A protein and the small-molecule ligand that binds it are described below.
Small molecule (SMILES): CC1(C)CCC(Cc2cc(O)c(-c3ccccc3)c(=O)[nH]2)CC1

Binding-site contacts:
Ligand atom O1 contacts residue NAD1 of chain 2.C at 3.9 Å.
Ligand atom N contacts residue MET207 of chain 2.A at 3.3 Å (h-bond).
Ligand atom O1 contacts residue MET207 of chain 2.A at 3.8 Å.
Ligand atom C3 contacts residue PHE157 of chain 2.A at 4.0 Å (hydrophobic).
Ligand atom C11 contacts residue TYR166 of chain 2.A at 3.5 Å (hydrophobic).
Ligand atom C contacts residue TYR166 of chain 2.A at 3.4 Å (hydrophobic).
Ligand atom C14 contacts residue NAD1 of chain 2.C at 3.8 Å.
Ligand atom C5 contacts residue MET207 of chain 2.A at 3.9 Å (hydrophobic).
Ligand atom C13 contacts residue NAD1 of chain 2.C at 3.6 Å.
Ligand atom C5 contacts residue LEU226 of chain 2.A at 4.0 Å (hydrophobic).
Ligand atom O contacts residue TYR166 of chain 2.A at 2.5 Å (h-bond).
Ligand atom C2 contacts residue NAD1 of chain 2.C at 3.3 Å.
Ligand atom C19 contacts residue MET207 of chain 2.A at 4.1 Å (hydrophobic).
Ligand atom C8 contacts residue ALA165 of chain 2.A at 4.0 Å (hydrophobic).
Ligand atom C4 contacts residue MET207 of chain 2.A at 3.6 Å (hydrophobic).
Ligand atom C12 contacts residue NAD1 of chain 2.C at 3.8 Å.
Ligand atom N contacts residue NAD1 of chain 2.C at 3.4 Å (h-bond).
Ligand atom C15 contacts residue PHE105 of chain 2.A at 3.8 Å (hydrophobic).
Ligand atom C3 contacts residue MET207 of chain 2.A at 3.8 Å (hydrophobic).
Ligand atom C16 contacts residue PHE105 of chain 2.A at 3.8 Å (hydrophobic).
Ligand atom C9 contacts residue MET163 of chain 2.A at 3.7 Å (hydrophobic).
Ligand atom C8 contacts residue MET223 of chain 2.A at 4.0 Å (hydrophobic).
Ligand atom C9 contacts residue LEU226 of chain 2.A at 3.6 Å (hydrophobic).
Ligand atom C16 contacts residue GLY104 of chain 2.A at 3.3 Å.
Ligand atom C15 contacts residue MET169 of chain 2.A at 3.8 Å (hydrophobic).
Ligand atom O contacts residue NAD1 of chain 2.C at 2.6 Å (h-bond).
Ligand atom C15 contacts residue GLY104 of chain 2.A at 3.8 Å.
Ligand atom C17 contacts residue NAD1 of chain 2.C at 3.6 Å.
Ligand atom C1 contacts residue NAD1 of chain 2.C at 3.6 Å.
Ligand atom C3 contacts residue NAD1 of chain 2.C at 3.3 Å.
Ligand atom C1 contacts residue PHE157 of chain 2.A at 4.0 Å (hydrophobic).
Ligand atom C contacts residue NAD1 of chain 2.C at 3.6 Å.
Ligand atom O contacts residue LYS173 of chain 2.A at 3.9 Å.
Ligand atom C18 contacts residue NAD1 of chain 2.C at 3.6 Å.
Ligand atom C14 contacts residue MET169 of chain 2.A at 3.9 Å (hydrophobic).
Ligand atom C10 contacts residue TYR166 of chain 2.A at 4.0 Å (hydrophobic).
Ligand atom C19 contacts residue NAD1 of chain 2.C at 3.7 Å.
Ligand atom C9 contacts residue PRO164 of chain 2.A at 3.7 Å (hydrophobic).
Ligand atom C1 contacts residue TYR166 of chain 2.A at 3.4 Å (hydrophobic).
Ligand atom C5 contacts residue PHE157 of chain 2.A at 4.0 Å (hydrophobic).

Sequence of chain 2.A:
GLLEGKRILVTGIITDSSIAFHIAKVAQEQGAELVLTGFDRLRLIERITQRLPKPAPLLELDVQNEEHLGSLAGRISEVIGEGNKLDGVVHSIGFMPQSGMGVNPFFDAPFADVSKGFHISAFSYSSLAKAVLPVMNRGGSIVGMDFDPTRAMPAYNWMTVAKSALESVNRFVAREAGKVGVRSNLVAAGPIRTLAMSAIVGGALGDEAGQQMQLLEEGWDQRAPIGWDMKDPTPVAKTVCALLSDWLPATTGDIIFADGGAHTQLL